Binding-site contacts:
Ligand atom O6 contacts residue ASN797 of chain 1.A at 4.4 Å.
Ligand atom C5 contacts residue GLN800 of chain 1.A at 4.2 Å.
Ligand atom C6 contacts residue SER799 of chain 1.A at 3.5 Å.
Ligand atom C7 contacts residue ASN797 of chain 1.A at 3.6 Å.
Ligand atom C6 contacts residue GLN800 of chain 1.A at 3.4 Å.
Ligand atom C5 contacts residue ASN797 of chain 1.A at 3.6 Å.
Ligand atom C1 contacts residue SER799 of chain 1.A at 3.7 Å.
Ligand atom O7 contacts residue ASN797 of chain 1.A at 3.9 Å.
Ligand atom C4 contacts residue ASN797 of chain 1.A at 4.2 Å.
Ligand atom C3 contacts residue ASN797 of chain 1.A at 3.8 Å.
Ligand atom C2 contacts residue ASN797 of chain 1.A at 2.5 Å.
Ligand atom O6 contacts residue GLN800 of chain 1.A at 3.1 Å (h-bond).
Ligand atom O6 contacts residue SER799 of chain 1.A at 3.4 Å (h-bond).
Ligand atom O5 contacts residue SER799 of chain 1.A at 3.3 Å (h-bond).
Ligand atom O5 contacts residue ASN797 of chain 1.A at 2.3 Å (h-bond).
Ligand atom C8 contacts residue GLN800 of chain 1.A at 4.3 Å.
Ligand atom C1 contacts residue ASN797 of chain 1.A at 1.4 Å.
Ligand atom C5 contacts residue SER799 of chain 1.A at 3.3 Å.
Ligand atom N2 contacts residue ASN797 of chain 1.A at 3.0 Å (h-bond).

Sequence of chain 1.A:
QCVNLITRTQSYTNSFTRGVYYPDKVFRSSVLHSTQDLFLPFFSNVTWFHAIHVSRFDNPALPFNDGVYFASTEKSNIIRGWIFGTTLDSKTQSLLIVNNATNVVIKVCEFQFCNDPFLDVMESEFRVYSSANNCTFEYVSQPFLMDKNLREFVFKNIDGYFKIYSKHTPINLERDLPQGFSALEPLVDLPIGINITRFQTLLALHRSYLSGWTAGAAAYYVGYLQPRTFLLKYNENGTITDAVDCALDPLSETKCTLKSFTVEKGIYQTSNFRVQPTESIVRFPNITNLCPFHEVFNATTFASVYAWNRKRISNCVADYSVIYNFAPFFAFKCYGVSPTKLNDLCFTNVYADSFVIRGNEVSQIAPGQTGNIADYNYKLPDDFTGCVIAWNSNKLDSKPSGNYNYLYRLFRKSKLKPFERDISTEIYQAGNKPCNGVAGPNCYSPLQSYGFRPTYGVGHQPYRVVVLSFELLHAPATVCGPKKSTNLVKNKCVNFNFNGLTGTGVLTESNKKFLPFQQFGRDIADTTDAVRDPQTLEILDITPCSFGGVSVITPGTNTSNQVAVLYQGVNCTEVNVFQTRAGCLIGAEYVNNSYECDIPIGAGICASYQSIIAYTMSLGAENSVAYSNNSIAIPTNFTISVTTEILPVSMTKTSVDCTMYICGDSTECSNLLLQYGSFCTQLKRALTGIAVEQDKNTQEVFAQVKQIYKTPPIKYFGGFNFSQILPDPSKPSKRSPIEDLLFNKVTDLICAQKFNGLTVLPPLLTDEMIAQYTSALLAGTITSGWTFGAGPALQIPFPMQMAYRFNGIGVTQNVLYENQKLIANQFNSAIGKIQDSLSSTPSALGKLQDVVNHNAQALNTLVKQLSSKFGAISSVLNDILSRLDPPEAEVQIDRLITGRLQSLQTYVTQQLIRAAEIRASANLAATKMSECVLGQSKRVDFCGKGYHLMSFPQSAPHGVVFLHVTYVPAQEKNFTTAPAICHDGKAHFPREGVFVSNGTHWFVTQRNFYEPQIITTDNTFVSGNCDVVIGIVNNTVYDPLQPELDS

A protein and the small-molecule ligand that binds it are described below.
Small molecule (SMILES): CC(=O)N[C@H]1[C@H](O[C@H]2[C@H](O)[C@@H](NC(C)=O)CO[C@@H]2CO)O[C@H](CO)[C@@H](O)[C@@H]1O